Sequence of chain 1.D:
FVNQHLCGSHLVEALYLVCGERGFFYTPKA

This small molecule binds to this protein.
Small molecule (SMILES): Cc1cccc(O)c1

Binding-site contacts:
Ligand atom O1 contacts residue ILE10 of chain 1.C at 3.7 Å.
Ligand atom C6 contacts residue LEU16 of chain 1.C at 3.6 Å (hydrophobic).
Ligand atom C6 contacts residue CYS11 of chain 1.C at 3.6 Å (hydrophobic).
Ligand atom O1 contacts residue LEU11 of chain 1.D at 3.8 Å.
Ligand atom C2 contacts residue CYS6 of chain 1.C at 3.9 Å (hydrophobic).
Ligand atom C5 contacts residue CYS11 of chain 1.C at 4.3 Å (hydrophobic).
Ligand atom C3 contacts residue UNK1 of chain 1.K at 4.1 Å.
Ligand atom C5 contacts residue LEU11 of chain 1.D at 4.5 Å (hydrophobic).
Ligand atom O1 contacts residue CYS6 of chain 1.C at 2.5 Å (h-bond).
Ligand atom C2 contacts residue LEU11 of chain 1.D at 3.2 Å (hydrophobic).
Ligand atom C6 contacts residue LEU11 of chain 1.D at 4.0 Å (hydrophobic).
Ligand atom C4 contacts residue LEU16 of chain 1.C at 4.3 Å (hydrophobic).
Ligand atom C3 contacts residue HIS10 of chain 1.D at 4.4 Å.
Ligand atom C1 contacts residue CYS6 of chain 1.C at 3.5 Å (hydrophobic).
Ligand atom C1 contacts residue CYS11 of chain 1.C at 4.1 Å (hydrophobic).
Ligand atom C5 contacts residue ALA14 of chain 1.D at 4.0 Å (hydrophobic).
Ligand atom C1 contacts residue ILE10 of chain 1.C at 4.5 Å (hydrophobic).
Ligand atom C5 contacts residue LEU16 of chain 1.C at 3.3 Å (hydrophobic).
Ligand atom C3 contacts residue LEU11 of chain 1.D at 3.7 Å (hydrophobic).
Ligand atom O1 contacts residue CYS11 of chain 1.C at 3.2 Å (h-bond).
Ligand atom C4 contacts residue LEU11 of chain 1.D at 4.3 Å (hydrophobic).
Ligand atom C4 contacts residue HIS10 of chain 1.D at 4.4 Å.
Ligand atom C4 contacts residue UNK1 of chain 1.K at 3.8 Å.
Ligand atom O1 contacts residue SER9 of chain 1.C at 3.8 Å.
Ligand atom C4 contacts residue ALA14 of chain 1.D at 3.6 Å (hydrophobic).
Ligand atom C1 contacts residue LEU11 of chain 1.D at 3.4 Å (hydrophobic).

Sequence of chain 1.C:
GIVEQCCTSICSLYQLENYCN